Sequence of chain 48.C:
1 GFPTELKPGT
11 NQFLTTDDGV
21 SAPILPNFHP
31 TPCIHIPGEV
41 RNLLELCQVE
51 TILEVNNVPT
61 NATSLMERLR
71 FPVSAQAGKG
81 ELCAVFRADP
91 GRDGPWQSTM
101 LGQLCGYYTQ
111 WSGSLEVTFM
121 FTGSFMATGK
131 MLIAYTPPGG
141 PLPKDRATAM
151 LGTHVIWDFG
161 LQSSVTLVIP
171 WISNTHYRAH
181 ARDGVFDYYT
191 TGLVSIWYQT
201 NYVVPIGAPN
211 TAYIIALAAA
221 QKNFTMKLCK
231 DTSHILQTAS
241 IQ

The small molecule below binds the protein below.
Small molecule (SMILES): CCO/N=C/c1ccc(OCC[C@@H](C)CCN2CCN(c3ccnc(N)c3)C2=O)cc1

Sequence of chain 47.C:
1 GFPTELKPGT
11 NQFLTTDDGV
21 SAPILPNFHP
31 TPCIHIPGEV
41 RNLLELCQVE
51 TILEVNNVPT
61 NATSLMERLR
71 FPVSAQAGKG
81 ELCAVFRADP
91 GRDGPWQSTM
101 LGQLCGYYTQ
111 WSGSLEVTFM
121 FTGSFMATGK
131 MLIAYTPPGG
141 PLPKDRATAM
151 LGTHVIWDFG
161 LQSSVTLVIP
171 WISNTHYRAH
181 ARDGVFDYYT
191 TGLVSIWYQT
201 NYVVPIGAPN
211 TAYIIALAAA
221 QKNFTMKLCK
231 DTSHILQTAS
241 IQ

Sequence of chain 47.A:
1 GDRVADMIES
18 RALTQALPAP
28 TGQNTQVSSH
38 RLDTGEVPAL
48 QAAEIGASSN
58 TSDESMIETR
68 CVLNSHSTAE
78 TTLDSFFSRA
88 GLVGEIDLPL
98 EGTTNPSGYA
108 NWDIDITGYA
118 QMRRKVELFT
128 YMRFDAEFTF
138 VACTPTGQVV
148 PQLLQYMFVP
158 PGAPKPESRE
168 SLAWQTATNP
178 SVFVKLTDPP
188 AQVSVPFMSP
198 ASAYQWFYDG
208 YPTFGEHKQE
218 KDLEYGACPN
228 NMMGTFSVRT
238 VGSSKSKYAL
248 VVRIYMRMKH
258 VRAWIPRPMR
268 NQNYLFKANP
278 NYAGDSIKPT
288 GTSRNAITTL

Binding-site contacts:
Ligand atom CAZ contacts residue VAL192 of chain 47.A at 3.6 Å (hydrophobic).
Ligand atom CAF contacts residue ASN228 of chain 47.A at 3.8 Å.
Ligand atom CAJ contacts residue VAL192 of chain 47.A at 3.7 Å (hydrophobic).
Ligand atom CAH contacts residue VAL192 of chain 47.A at 3.5 Å (hydrophobic).
Ligand atom OAD contacts residue ILE113 of chain 47.A at 3.1 Å (h-bond).
Ligand atom CAR contacts residue TYR201 of chain 47.A at 3.2 Å (hydrophobic).
Ligand atom CAK contacts residue PHE155 of chain 47.A at 2.9 Å (hydrophobic).
Ligand atom CAN contacts residue PHE135 of chain 47.A at 3.4 Å (hydrophobic).
Ligand atom CAB contacts residue PHE135 of chain 47.A at 3.8 Å (hydrophobic).
Ligand atom CAJ contacts residue PHE135 of chain 47.A at 3.1 Å (hydrophobic).
Ligand atom CAI contacts residue PHE155 of chain 47.A at 3.1 Å (hydrophobic).
Ligand atom OAW contacts residue ILE111 of chain 47.A at 3.2 Å.
Ligand atom CAA contacts residue PRO177 of chain 47.A at 3.5 Å (hydrophobic).
Ligand atom CAL contacts residue THR114 of chain 47.A at 3.8 Å.
Ligand atom CAF contacts residue GLN202 of chain 47.A at 3.5 Å.
Ligand atom CAS contacts residue TYR201 of chain 47.A at 3.7 Å (hydrophobic).
Ligand atom CAM contacts residue PHE155 of chain 47.A at 3.8 Å (hydrophobic).
Ligand atom CAF contacts residue TRP203 of chain 47.A at 3.7 Å (hydrophobic).
Ligand atom NAT contacts residue PHE155 of chain 47.A at 3.6 Å.
Ligand atom CAE contacts residue PHE137 of chain 47.A at 3.9 Å (hydrophobic).
Ligand atom CAY contacts residue THR114 of chain 47.A at 3.8 Å.
Ligand atom CAS contacts residue ASN228 of chain 47.A at 3.8 Å.
Ligand atom CAG contacts residue ASN228 of chain 47.A at 3.3 Å.
Ligand atom CAA contacts residue SER178 of chain 47.A at 3.5 Å.
Ligand atom CAQ contacts residue ILE113 of chain 47.A at 3.9 Å (hydrophobic).
Ligand atom OAV contacts residue VAL190 of chain 47.A at 3.9 Å.
Ligand atom CAA contacts residue VAL179 of chain 47.A at 3.1 Å (hydrophobic).
Ligand atom CAG contacts residue GLN202 of chain 47.A at 3.5 Å.
Ligand atom NBE contacts residue TRP203 of chain 47.A at 3.8 Å.
Ligand atom OAD contacts residue ASP112 of chain 47.A at 3.4 Å.
Ligand atom CAM contacts residue PRO177 of chain 47.A at 3.6 Å (hydrophobic).
Ligand atom NAC contacts residue THR114 of chain 47.A at 3.1 Å (h-bond).
Ligand atom NAC contacts residue ALA275 of chain 47.A at 3.5 Å.
Ligand atom CAA contacts residue TYR153 of chain 47.A at 3.9 Å (hydrophobic).
Ligand atom CBB contacts residue ASN228 of chain 47.A at 3.7 Å.
Ligand atom CAH contacts residue PHE135 of chain 47.A at 3.4 Å (hydrophobic).
Ligand atom OAW contacts residue MET195 of chain 47.A at 3.5 Å.
Ligand atom CBA contacts residue ILE111 of chain 47.A at 3.7 Å (hydrophobic).
Ligand atom CAR contacts residue ASN228 of chain 47.A at 3.7 Å.
Ligand atom CAB contacts residue PHE131 of chain 47.A at 3.8 Å (hydrophobic).